A small-molecule ligand and the protein it binds are described below.
Small molecule (SMILES): Nc1ccn([C@H]2C[C@H](O)[C@@H](COP(=O)(O)O)O2)c(=O)n1

Sequence of chain 1.GB:
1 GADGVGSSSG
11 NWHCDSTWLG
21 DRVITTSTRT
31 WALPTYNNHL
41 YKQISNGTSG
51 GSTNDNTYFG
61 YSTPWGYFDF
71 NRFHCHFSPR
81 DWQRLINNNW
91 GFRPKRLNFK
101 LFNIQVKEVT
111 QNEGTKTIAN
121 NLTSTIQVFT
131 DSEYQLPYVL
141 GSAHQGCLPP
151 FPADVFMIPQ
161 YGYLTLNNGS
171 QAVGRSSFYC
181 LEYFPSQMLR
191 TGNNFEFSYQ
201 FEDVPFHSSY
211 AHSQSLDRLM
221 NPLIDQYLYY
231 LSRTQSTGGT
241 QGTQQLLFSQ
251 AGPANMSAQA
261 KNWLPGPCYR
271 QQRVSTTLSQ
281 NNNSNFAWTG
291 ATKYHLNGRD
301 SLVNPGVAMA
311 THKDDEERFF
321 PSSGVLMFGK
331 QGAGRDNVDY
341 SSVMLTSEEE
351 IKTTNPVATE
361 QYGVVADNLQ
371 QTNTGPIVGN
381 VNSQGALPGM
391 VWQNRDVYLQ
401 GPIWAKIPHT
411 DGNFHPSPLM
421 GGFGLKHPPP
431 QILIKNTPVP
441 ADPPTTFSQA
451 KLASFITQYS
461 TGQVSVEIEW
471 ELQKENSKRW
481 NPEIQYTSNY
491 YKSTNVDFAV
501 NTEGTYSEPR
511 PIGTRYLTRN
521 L

Binding-site contacts:
Ligand atom O5' contacts residue DA1 of chain 1.VF at 3.9 Å.
Ligand atom C4' contacts residue DA1 of chain 1.VF at 3.7 Å.
Ligand atom O3' contacts residue DA1 of chain 1.VF at 1.6 Å.
Ligand atom O3' contacts residue PRO205 of chain 1.GB at 4.1 Å.
Ligand atom C2' contacts residue DA1 of chain 1.VF at 3.7 Å.
Ligand atom C2' contacts residue PRO205 of chain 1.GB at 4.5 Å (hydrophobic).
Ligand atom C3' contacts residue DA1 of chain 1.VF at 2.6 Å.
Ligand atom C5' contacts residue DA1 of chain 1.VF at 3.6 Å.